Binding-site contacts:
Ligand atom C4 contacts residue NDP1 of chain 1.F at 3.2 Å.
Ligand atom O1 contacts residue ARG70 of chain 1.A at 2.7 Å (salt-bridge).
Ligand atom NA2 contacts residue ALA11 of chain 1.A at 3.5 Å.
Ligand atom N1 contacts residue ALA11 of chain 1.A at 3.4 Å.
Ligand atom CT contacts residue ARG70 of chain 1.A at 3.4 Å.
Ligand atom C9 contacts residue NDP1 of chain 1.F at 3.6 Å.
Ligand atom C7 contacts residue LEU25 of chain 1.A at 3.5 Å (hydrophobic).
Ligand atom C4A contacts residue NDP1 of chain 1.F at 3.1 Å.
Ligand atom C8A contacts residue NDP1 of chain 1.F at 3.5 Å.
Ligand atom C2 contacts residue ASP32 of chain 1.A at 3.5 Å.
Ligand atom CA contacts residue SER37 of chain 1.A at 3.6 Å.
Ligand atom N3 contacts residue ALA11 of chain 1.A at 3.7 Å.
Ligand atom O2 contacts residue ARG70 of chain 1.A at 3.2 Å (salt-bridge).
Ligand atom N10 contacts residue ILE62 of chain 1.A at 3.6 Å.
Ligand atom O2 contacts residue SER37 of chain 1.A at 2.9 Å (h-bond).
Ligand atom NA2 contacts residue ASP32 of chain 1.A at 2.8 Å (salt-bridge).
Ligand atom OE1 contacts residue SER37 of chain 1.A at 3.5 Å (h-bond).
Ligand atom NA4 contacts residue VAL9 of chain 1.A at 2.6 Å (h-bond).
Ligand atom O1 contacts residue LEU67 of chain 1.A at 3.4 Å.
Ligand atom CM contacts residue THR58 of chain 1.A at 3.5 Å.
Ligand atom N8 contacts residue LEU33 of chain 1.A at 3.7 Å.
Ligand atom C2 contacts residue VAL10 of chain 1.A at 3.7 Å (hydrophobic).
Ligand atom N1 contacts residue ASP32 of chain 1.A at 2.9 Å (salt-bridge).
Ligand atom NA2 contacts residue THR134 of chain 1.A at 3.0 Å (h-bond).
Ligand atom C4 contacts residue PHE36 of chain 1.A at 3.4 Å (hydrophobic).
Ligand atom CT contacts residue SER37 of chain 1.A at 2.9 Å.
Ligand atom N3 contacts residue VAL10 of chain 1.A at 3.3 Å (h-bond).
Ligand atom NA4 contacts residue PHE36 of chain 1.A at 3.3 Å.
Ligand atom N3 contacts residue VAL9 of chain 1.A at 3.4 Å.
Ligand atom O1 contacts residue SER37 of chain 1.A at 3.0 Å (h-bond).
Ligand atom C2 contacts residue ALA11 of chain 1.A at 3.6 Å (hydrophobic).
Ligand atom OE2 contacts residue LEU33 of chain 1.A at 3.7 Å.
Ligand atom NA2 contacts residue VAL10 of chain 1.A at 3.5 Å (h-bond).
Ligand atom C14 contacts residue ILE62 of chain 1.A at 3.5 Å (hydrophobic).
Ligand atom NA4 contacts residue CYS113 of chain 1.A at 3.3 Å.
Ligand atom C6 contacts residue NDP1 of chain 1.F at 3.6 Å.
Ligand atom NA4 contacts residue TYR119 of chain 1.A at 3.4 Å (h-bond).
Ligand atom C4 contacts residue VAL9 of chain 1.A at 3.5 Å (hydrophobic).
Ligand atom N5 contacts residue NDP1 of chain 1.F at 3.3 Å.
Ligand atom CB contacts residue SER37 of chain 1.A at 3.2 Å.

Sequence of chain 1.A:
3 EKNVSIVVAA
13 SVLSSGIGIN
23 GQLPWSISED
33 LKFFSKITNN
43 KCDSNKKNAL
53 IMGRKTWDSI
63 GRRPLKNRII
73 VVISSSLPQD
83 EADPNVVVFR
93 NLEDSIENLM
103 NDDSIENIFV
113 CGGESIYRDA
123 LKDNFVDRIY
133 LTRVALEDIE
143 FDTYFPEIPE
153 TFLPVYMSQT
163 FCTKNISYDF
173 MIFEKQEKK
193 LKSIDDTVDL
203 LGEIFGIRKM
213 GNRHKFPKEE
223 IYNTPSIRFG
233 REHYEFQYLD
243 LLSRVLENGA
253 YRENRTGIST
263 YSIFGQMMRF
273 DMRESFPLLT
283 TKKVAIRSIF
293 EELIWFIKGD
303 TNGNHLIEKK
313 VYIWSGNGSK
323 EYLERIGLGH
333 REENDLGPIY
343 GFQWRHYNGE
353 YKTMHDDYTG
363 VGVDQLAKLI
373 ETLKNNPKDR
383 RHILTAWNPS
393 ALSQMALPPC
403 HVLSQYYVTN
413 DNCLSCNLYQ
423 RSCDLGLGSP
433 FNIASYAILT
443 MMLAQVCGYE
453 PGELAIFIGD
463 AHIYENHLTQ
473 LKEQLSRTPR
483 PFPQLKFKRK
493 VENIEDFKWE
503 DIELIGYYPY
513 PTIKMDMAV

A protein and the small-molecule ligand that binds it are described below.
Small molecule (SMILES): CN(Cc1cnc2nc(N)nc(N)c2n1)c1ccc(C(=O)N[C@@H](CCC(=O)O)C(=O)O)cc1